Sequence of chain 1.B:
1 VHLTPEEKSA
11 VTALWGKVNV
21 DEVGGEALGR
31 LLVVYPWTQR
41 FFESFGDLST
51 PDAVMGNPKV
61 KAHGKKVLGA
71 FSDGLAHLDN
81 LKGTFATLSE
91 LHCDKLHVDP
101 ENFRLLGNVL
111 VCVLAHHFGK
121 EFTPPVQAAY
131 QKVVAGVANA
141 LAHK

Binding-site contacts:
Ligand atom S1 contacts residue LEU141 of chain 2.B at 4.2 Å.
Ligand atom N3 contacts residue PRO100 of chain 2.B at 3.6 Å.
Ligand atom S1 contacts residue CYS93 of chain 2.B at 1.8 Å (h-bond).
Ligand atom S1 contacts residue VAL98 of chain 2.B at 3.7 Å.
Ligand atom C16 contacts residue PRO37 of chain 1.A at 4.4 Å (hydrophobic).
Ligand atom C15 contacts residue GLN131 of chain 1.B at 4.0 Å.
Ligand atom C2 contacts residue CYS93 of chain 2.B at 2.8 Å (hydrophobic).
Ligand atom C4 contacts residue PRO100 of chain 2.B at 4.0 Å (hydrophobic).
Ligand atom O9 contacts residue PRO37 of chain 1.A at 4.1 Å.
Ligand atom C16 contacts residue SER35 of chain 1.A at 3.0 Å.
Ligand atom C15 contacts residue PHE36 of chain 1.A at 3.7 Å (hydrophobic).
Ligand atom C4 contacts residue ALA142 of chain 2.B at 4.4 Å (hydrophobic).
Ligand atom C14 contacts residue PHE36 of chain 1.A at 4.0 Å (hydrophobic).
Ligand atom N6 contacts residue ALA142 of chain 2.B at 2.5 Å (h-bond).
Ligand atom C2 contacts residue PRO100 of chain 2.B at 3.4 Å (hydrophobic).
Ligand atom C16 contacts residue PHE36 of chain 1.A at 4.3 Å (hydrophobic).
Ligand atom C14 contacts residue GLN131 of chain 1.B at 4.1 Å.
Ligand atom S1 contacts residue ALA142 of chain 2.B at 4.3 Å.
Ligand atom C2 contacts residue ALA142 of chain 2.B at 3.6 Å (hydrophobic).
Ligand atom C15 contacts residue SER35 of chain 1.A at 3.2 Å.
Ligand atom N6 contacts residue LYS144 of chain 2.B at 3.9 Å.
Ligand atom C2 contacts residue LYS144 of chain 2.B at 4.3 Å.
Ligand atom C14 contacts residue ALA135 of chain 1.B at 3.8 Å (hydrophobic).
Ligand atom N5 contacts residue LYS144 of chain 2.B at 4.1 Å.
Ligand atom N5 contacts residue PRO100 of chain 2.B at 4.1 Å.
Ligand atom C10 contacts residue SER35 of chain 1.A at 4.2 Å.
Ligand atom S1 contacts residue PRO100 of chain 2.B at 3.7 Å.
Ligand atom N3 contacts residue CYS93 of chain 2.B at 3.8 Å.
Ligand atom N6 contacts residue PRO100 of chain 2.B at 3.6 Å.
Ligand atom N6 contacts residue CYS93 of chain 2.B at 3.4 Å (h-bond).
Ligand atom S1 contacts residue PHE103 of chain 2.B at 3.7 Å.
Ligand atom C13 contacts residue ALA135 of chain 1.B at 3.8 Å (hydrophobic).
Ligand atom N5 contacts residue ALA142 of chain 2.B at 3.3 Å (h-bond).

Sequence of chain 2.B:
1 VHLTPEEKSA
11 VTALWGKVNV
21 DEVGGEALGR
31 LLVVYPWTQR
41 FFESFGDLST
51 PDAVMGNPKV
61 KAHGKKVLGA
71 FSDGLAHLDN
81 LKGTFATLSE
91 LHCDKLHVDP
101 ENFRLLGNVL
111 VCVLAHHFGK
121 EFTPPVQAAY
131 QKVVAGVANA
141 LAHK

Sequence of chain 1.A:
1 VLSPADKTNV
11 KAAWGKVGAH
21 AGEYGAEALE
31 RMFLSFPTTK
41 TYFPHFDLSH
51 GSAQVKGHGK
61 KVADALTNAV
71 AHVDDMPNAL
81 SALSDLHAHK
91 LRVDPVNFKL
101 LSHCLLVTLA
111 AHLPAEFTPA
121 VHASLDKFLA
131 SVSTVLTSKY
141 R

The protein below binds the small molecule below.
Small molecule (SMILES): S=c1[nH]nc([C@@H]2COc3ccccc3O2)[nH]1